Binding-site contacts:
Ligand atom C1 contacts residue ASN265 of chain 1.G at 1.4 Å.
Ligand atom C2 contacts residue GLN263 of chain 1.G at 3.9 Å.
Ligand atom C8 contacts residue ILE302 of chain 1.G at 4.0 Å (hydrophobic).
Ligand atom C1 contacts residue ARG412 of chain 1.G at 4.3 Å.
Ligand atom C8 contacts residue GLN263 of chain 1.G at 4.3 Å.
Ligand atom C7 contacts residue ASN265 of chain 1.G at 3.6 Å.
Ligand atom O5 contacts residue ASN265 of chain 1.G at 2.3 Å (h-bond).
Ligand atom C8 contacts residue SER381 of chain 1.G at 4.5 Å.
Ligand atom O4 contacts residue GLN263 of chain 1.G at 4.4 Å.
Ligand atom C8 contacts residue SER303 of chain 1.G at 3.5 Å.
Ligand atom C4 contacts residue GLN263 of chain 1.G at 4.1 Å.
Ligand atom C8 contacts residue ASN265 of chain 1.G at 4.3 Å.
Ligand atom C5 contacts residue ASN265 of chain 1.G at 3.6 Å.
Ligand atom O5 contacts residue ARG412 of chain 1.G at 3.8 Å.
Ligand atom C3 contacts residue GLN263 of chain 1.G at 3.4 Å.
Ligand atom N2 contacts residue ASN265 of chain 1.G at 2.9 Å (h-bond).
Ligand atom O7 contacts residue ASN301 of chain 1.G at 4.2 Å.
Ligand atom C2 contacts residue ASN265 of chain 1.G at 2.4 Å.
Ligand atom O5 contacts residue GLN263 of chain 1.G at 4.3 Å.
Ligand atom O5 contacts residue VAL414 of chain 1.G at 4.2 Å.
Ligand atom C4 contacts residue ASN265 of chain 1.G at 4.2 Å.
Ligand atom C8 contacts residue ASN301 of chain 1.G at 3.4 Å.
Ligand atom C5 contacts residue GLN263 of chain 1.G at 3.9 Å.
Ligand atom O7 contacts residue ASN265 of chain 1.G at 3.9 Å.
Ligand atom N2 contacts residue GLN263 of chain 1.G at 4.0 Å.
Ligand atom C1 contacts residue GLN263 of chain 1.G at 3.7 Å.
Ligand atom O7 contacts residue SER381 of chain 1.G at 4.5 Å.
Ligand atom C7 contacts residue ASN301 of chain 1.G at 4.2 Å.
Ligand atom C3 contacts residue ASN265 of chain 1.G at 3.7 Å.
Ligand atom C7 contacts residue SER303 of chain 1.G at 4.4 Å.
Ligand atom C1 contacts residue VAL414 of chain 1.G at 4.3 Å (hydrophobic).
Ligand atom O3 contacts residue GLN263 of chain 1.G at 4.4 Å.

Sequence of chain 1.G:
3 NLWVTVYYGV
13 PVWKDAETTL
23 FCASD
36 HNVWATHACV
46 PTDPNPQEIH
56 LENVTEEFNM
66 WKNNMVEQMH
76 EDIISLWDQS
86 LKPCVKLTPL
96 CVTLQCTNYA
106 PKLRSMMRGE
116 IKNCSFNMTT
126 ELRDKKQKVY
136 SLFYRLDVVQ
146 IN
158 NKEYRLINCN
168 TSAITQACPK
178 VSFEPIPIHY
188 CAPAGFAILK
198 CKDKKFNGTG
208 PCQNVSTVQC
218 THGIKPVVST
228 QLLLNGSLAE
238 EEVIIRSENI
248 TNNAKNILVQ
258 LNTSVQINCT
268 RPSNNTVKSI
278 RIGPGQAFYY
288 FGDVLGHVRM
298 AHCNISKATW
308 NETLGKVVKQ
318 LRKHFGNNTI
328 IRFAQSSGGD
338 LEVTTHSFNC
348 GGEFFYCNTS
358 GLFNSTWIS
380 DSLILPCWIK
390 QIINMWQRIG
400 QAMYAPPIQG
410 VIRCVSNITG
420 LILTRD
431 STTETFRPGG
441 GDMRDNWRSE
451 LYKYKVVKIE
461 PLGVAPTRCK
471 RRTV

The small molecule below binds the protein below.
Small molecule (SMILES): CC(=O)N[C@@H]1[C@@H](O)[C@H](O)[C@@H](CO)O[C@H]1O